Sequence of chain 1.A:
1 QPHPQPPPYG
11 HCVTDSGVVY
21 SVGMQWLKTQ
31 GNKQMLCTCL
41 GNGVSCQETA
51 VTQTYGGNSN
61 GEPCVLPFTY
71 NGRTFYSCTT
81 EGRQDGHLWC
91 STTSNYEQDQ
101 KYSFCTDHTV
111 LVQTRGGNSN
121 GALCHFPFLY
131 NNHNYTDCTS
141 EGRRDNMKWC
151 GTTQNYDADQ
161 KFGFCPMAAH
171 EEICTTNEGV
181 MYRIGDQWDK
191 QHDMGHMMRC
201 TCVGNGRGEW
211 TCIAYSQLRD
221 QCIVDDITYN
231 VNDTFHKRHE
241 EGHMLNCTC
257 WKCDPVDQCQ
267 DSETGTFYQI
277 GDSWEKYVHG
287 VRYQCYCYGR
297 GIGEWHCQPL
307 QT

This protein binds this small molecule.
Small molecule (SMILES): CC(=O)N[C@@H]1[C@@H](O)[C@H](O)[C@@H](CO)O[C@H]1O

Binding-site contacts:
Ligand atom O6 contacts residue ARG238 of chain 1.A at 4.3 Å.
Ligand atom N2 contacts residue ASN232 of chain 1.A at 3.4 Å (h-bond).
Ligand atom C3 contacts residue ASN232 of chain 1.A at 3.8 Å.
Ligand atom O7 contacts residue ASN232 of chain 1.A at 3.3 Å (h-bond).
Ligand atom C4 contacts residue ASN232 of chain 1.A at 4.0 Å.
Ligand atom C7 contacts residue ASN232 of chain 1.A at 3.5 Å.
Ligand atom C5 contacts residue ASN232 of chain 1.A at 3.4 Å.
Ligand atom O5 contacts residue ASN232 of chain 1.A at 2.0 Å (h-bond).
Ligand atom O7 contacts residue ASP233 of chain 1.A at 3.7 Å.
Ligand atom C8 contacts residue ASN232 of chain 1.A at 4.4 Å.
Ligand atom C6 contacts residue ASN232 of chain 1.A at 4.3 Å.
Ligand atom O5 contacts residue ARG238 of chain 1.A at 4.4 Å.
Ligand atom C8 contacts residue ASP233 of chain 1.A at 4.3 Å.
Ligand atom C2 contacts residue ASN232 of chain 1.A at 2.6 Å.
Ligand atom O6 contacts residue VAL287 of chain 1.A at 3.7 Å.
Ligand atom C1 contacts residue ASN232 of chain 1.A at 1.4 Å.